The small molecule below binds the protein below.
Small molecule (SMILES): O=C[C@H](O)COP(=O)(O)O

Sequence of chain 1.A:
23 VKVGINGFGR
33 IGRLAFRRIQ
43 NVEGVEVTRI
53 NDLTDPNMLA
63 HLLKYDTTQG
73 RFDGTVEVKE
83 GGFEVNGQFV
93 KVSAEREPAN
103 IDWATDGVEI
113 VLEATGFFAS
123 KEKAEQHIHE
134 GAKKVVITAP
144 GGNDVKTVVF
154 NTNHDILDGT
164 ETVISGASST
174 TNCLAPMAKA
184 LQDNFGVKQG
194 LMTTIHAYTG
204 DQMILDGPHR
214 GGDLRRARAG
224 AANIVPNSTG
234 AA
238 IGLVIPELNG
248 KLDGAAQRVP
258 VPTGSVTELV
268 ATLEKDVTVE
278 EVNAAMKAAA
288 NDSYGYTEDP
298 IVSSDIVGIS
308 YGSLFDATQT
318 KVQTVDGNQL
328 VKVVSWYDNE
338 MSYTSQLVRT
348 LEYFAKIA

Binding-site contacts:
Ligand atom O2 contacts residue HIS199 of chain 1.A at 3.5 Å (h-bond).
Ligand atom C3 contacts residue SER172 of chain 1.A at 4.5 Å.
Ligand atom O2 contacts residue ASN336 of chain 1.A at 4.3 Å.
Ligand atom O1P contacts residue THR173 of chain 1.A at 4.0 Å.
Ligand atom C1 contacts residue SER172 of chain 1.A at 4.1 Å.
Ligand atom O4P contacts residue GLY233 of chain 1.A at 3.1 Å (h-bond).
Ligand atom C2 contacts residue HIS199 of chain 1.A at 4.3 Å.
Ligand atom P contacts residue GLY233 of chain 1.A at 4.0 Å.
Ligand atom O2 contacts residue THR202 of chain 1.A at 4.1 Å.
Ligand atom O3P contacts residue THR173 of chain 1.A at 3.2 Å (h-bond).
Ligand atom C2 contacts residue SER172 of chain 1.A at 4.2 Å.
Ligand atom O4P contacts residue SER171 of chain 1.A at 3.7 Å.
Ligand atom O2 contacts residue NAD1 of chain 1.E at 2.6 Å (h-bond).
Ligand atom O1P contacts residue HIS199 of chain 1.A at 3.3 Å (h-bond).
Ligand atom O3P contacts residue GLY233 of chain 1.A at 3.8 Å.
Ligand atom O3P contacts residue THR232 of chain 1.A at 3.1 Å (h-bond).
Ligand atom O1P contacts residue SER172 of chain 1.A at 3.5 Å (h-bond).
Ligand atom P contacts residue THR173 of chain 1.A at 3.3 Å.
Ligand atom O2P contacts residue THR174 of chain 1.A at 4.4 Å.
Ligand atom O2 contacts residue SER172 of chain 1.A at 3.4 Å (h-bond).
Ligand atom O1P contacts residue ARG255 of chain 1.A at 4.5 Å.
Ligand atom O4P contacts residue THR232 of chain 1.A at 4.3 Å.
Ligand atom C3 contacts residue ARG255 of chain 1.A at 3.6 Å.
Ligand atom O3P contacts residue HIS199 of chain 1.A at 4.1 Å.
Ligand atom P contacts residue THR232 of chain 1.A at 4.0 Å.
Ligand atom C2 contacts residue NAD1 of chain 1.E at 3.6 Å.
Ligand atom P contacts residue SER171 of chain 1.A at 3.9 Å.
Ligand atom O2P contacts residue THR173 of chain 1.A at 2.5 Å (h-bond).
Ligand atom C1 contacts residue NAD1 of chain 1.E at 3.2 Å.
Ligand atom O2P contacts residue SER171 of chain 1.A at 2.9 Å (h-bond).
Ligand atom O1 contacts residue SER171 of chain 1.A at 3.6 Å.
Ligand atom C1 contacts residue SER171 of chain 1.A at 4.4 Å.
Ligand atom O1 contacts residue SER172 of chain 1.A at 3.1 Å (h-bond).
Ligand atom O2P contacts residue SER172 of chain 1.A at 3.8 Å.
Ligand atom O1 contacts residue NAD1 of chain 1.E at 2.9 Å.
Ligand atom O2P contacts residue GLY233 of chain 1.A at 4.5 Å.
Ligand atom P contacts residue HIS199 of chain 1.A at 4.3 Å.
Ligand atom O2P contacts residue THR232 of chain 1.A at 4.1 Å.
Ligand atom P contacts residue SER172 of chain 1.A at 4.4 Å.
Ligand atom C3 contacts residue HIS199 of chain 1.A at 3.8 Å.